Sequence of chain 2.A:
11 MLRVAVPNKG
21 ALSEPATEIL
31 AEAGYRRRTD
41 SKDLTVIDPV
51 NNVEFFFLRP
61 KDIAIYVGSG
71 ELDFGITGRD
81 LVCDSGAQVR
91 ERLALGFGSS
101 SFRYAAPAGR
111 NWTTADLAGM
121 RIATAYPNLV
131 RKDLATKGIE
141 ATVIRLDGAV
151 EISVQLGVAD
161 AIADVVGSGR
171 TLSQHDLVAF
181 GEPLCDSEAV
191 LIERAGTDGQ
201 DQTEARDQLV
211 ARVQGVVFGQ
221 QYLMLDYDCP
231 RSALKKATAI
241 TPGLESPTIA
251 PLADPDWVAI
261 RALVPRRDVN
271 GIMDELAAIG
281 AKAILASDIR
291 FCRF

Sequence of chain 1.A:
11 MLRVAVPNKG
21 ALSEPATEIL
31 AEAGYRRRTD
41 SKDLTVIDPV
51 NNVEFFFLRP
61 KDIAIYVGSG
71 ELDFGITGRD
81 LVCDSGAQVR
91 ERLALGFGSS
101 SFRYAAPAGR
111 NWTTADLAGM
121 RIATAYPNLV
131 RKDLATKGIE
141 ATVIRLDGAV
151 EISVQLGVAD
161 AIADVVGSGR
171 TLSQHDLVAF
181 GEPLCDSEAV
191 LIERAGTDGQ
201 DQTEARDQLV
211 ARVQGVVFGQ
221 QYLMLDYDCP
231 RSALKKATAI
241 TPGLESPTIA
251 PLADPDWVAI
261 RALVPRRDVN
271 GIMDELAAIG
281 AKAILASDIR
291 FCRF

Binding-site contacts:
Ligand atom CB contacts residue ARG261 of chain 1.A at 3.5 Å.
Ligand atom OXT contacts residue LEU244 of chain 1.A at 3.5 Å (h-bond).
Ligand atom SD contacts residue LEU263 of chain 1.A at 3.6 Å.
Ligand atom CE2 contacts residue TYR227 of chain 2.A at 4.0 Å (hydrophobic).
Ligand atom O contacts residue LEU263 of chain 1.A at 3.1 Å (h-bond).
Ligand atom OXT contacts residue ASP228 of chain 2.A at 2.7 Å (salt-bridge).
Ligand atom CB contacts residue ALA262 of chain 1.A at 3.8 Å (hydrophobic).
Ligand atom O contacts residue LEU244 of chain 1.A at 2.9 Å (h-bond).
Ligand atom CA contacts residue ALA262 of chain 1.A at 4.0 Å (hydrophobic).
Ligand atom CE2 contacts residue ASP228 of chain 2.A at 3.9 Å.
Ligand atom C contacts residue SER246 of chain 1.A at 3.4 Å.
Ligand atom CA contacts residue ARG261 of chain 1.A at 3.4 Å.
Ligand atom N contacts residue PRO247 of chain 1.A at 3.8 Å.
Ligand atom CD contacts residue ASP228 of chain 2.A at 3.6 Å.
Ligand atom C contacts residue LEU244 of chain 1.A at 3.6 Å (hydrophobic).
Ligand atom CD contacts residue THR248 of chain 1.A at 3.7 Å.
Ligand atom CE1 contacts residue ASP228 of chain 2.A at 3.7 Å.
Ligand atom N contacts residue ARG261 of chain 1.A at 4.0 Å.
Ligand atom C contacts residue ASP228 of chain 2.A at 3.7 Å.
Ligand atom CG contacts residue MET224 of chain 1.A at 4.0 Å (hydrophobic).
Ligand atom O contacts residue ALA262 of chain 1.A at 3.8 Å.
Ligand atom SD contacts residue ASP228 of chain 2.A at 3.8 Å.
Ligand atom CG contacts residue ASP228 of chain 2.A at 3.8 Å.
Ligand atom C contacts residue GLY243 of chain 1.A at 4.0 Å.
Ligand atom CE2 contacts residue ASP226 of chain 2.A at 3.9 Å.
Ligand atom OXT contacts residue SER246 of chain 1.A at 3.4 Å (h-bond).
Ligand atom N contacts residue ASP228 of chain 2.A at 3.1 Å (salt-bridge).
Ligand atom CE1 contacts residue TYR227 of chain 2.A at 3.8 Å (hydrophobic).
Ligand atom O contacts residue GLY243 of chain 1.A at 3.2 Å.
Ligand atom CB contacts residue THR248 of chain 1.A at 3.7 Å.
Ligand atom CA contacts residue SER246 of chain 1.A at 3.2 Å.
Ligand atom CE2 contacts residue ALA283 of chain 2.A at 3.4 Å (hydrophobic).
Ligand atom CE2 contacts residue LEU285 of chain 2.A at 3.9 Å (hydrophobic).
Ligand atom N contacts residue SER246 of chain 1.A at 2.6 Å (h-bond).
Ligand atom CE1 contacts residue ASP226 of chain 2.A at 3.2 Å.
Ligand atom CA contacts residue THR248 of chain 1.A at 3.6 Å.
Ligand atom CD contacts residue ASP226 of chain 2.A at 3.6 Å.
Ligand atom OXT contacts residue GLU245 of chain 1.A at 3.1 Å (salt-bridge).
Ligand atom N contacts residue THR248 of chain 1.A at 2.8 Å (h-bond).
Ligand atom N contacts residue LEU252 of chain 2.A at 3.5 Å.

A protein and the small-molecule ligand that binds it are described below.
Small molecule (SMILES): N[C@@H](Cc1cccs1)C(=O)O